Sequence of chain 1.B:
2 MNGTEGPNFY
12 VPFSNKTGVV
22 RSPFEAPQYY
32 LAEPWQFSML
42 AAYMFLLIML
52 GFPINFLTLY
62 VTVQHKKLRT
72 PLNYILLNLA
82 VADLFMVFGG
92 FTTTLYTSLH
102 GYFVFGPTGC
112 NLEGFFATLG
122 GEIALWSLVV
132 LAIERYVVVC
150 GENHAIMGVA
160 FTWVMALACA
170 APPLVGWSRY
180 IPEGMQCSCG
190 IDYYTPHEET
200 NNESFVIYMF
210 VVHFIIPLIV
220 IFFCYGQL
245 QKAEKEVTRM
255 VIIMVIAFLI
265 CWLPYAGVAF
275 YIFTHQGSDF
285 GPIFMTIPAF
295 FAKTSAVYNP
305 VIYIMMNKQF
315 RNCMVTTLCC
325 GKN

A small-molecule ligand and the protein it binds are described below.
Small molecule (SMILES): CC(=O)N[C@H]1[C@H](O[C@H]2[C@H](O)[C@@H](NC(C)=O)CO[C@@H]2CO)O[C@H](CO)[C@@H](O)[C@@H]1O

Binding-site contacts:
Ligand atom C1 contacts residue ASP283 of chain 1.B at 4.0 Å.
Ligand atom C1 contacts residue ASN3 of chain 1.B at 1.4 Å.
Ligand atom O5 contacts residue GLY281 of chain 1.B at 3.8 Å.
Ligand atom O6 contacts residue SER282 of chain 1.B at 3.1 Å.
Ligand atom C7 contacts residue ASN3 of chain 1.B at 3.4 Å.
Ligand atom C2 contacts residue GLY281 of chain 1.B at 3.5 Å.
Ligand atom C4 contacts residue ASN3 of chain 1.B at 4.3 Å.
Ligand atom O6 contacts residue ASP283 of chain 1.B at 3.1 Å (salt-bridge).
Ligand atom C8 contacts residue ASN3 of chain 1.B at 3.1 Å.
Ligand atom C6 contacts residue SER282 of chain 1.B at 4.3 Å.
Ligand atom C5 contacts residue SER282 of chain 1.B at 4.2 Å.
Ligand atom N2 contacts residue GLY281 of chain 1.B at 4.0 Å.
Ligand atom O5 contacts residue ASN3 of chain 1.B at 2.4 Å (h-bond).
Ligand atom C3 contacts residue ASN3 of chain 1.B at 3.8 Å.
Ligand atom C8 contacts residue MET2 of chain 1.B at 3.7 Å (hydrophobic).
Ligand atom N2 contacts residue ACE1 of chain 1.B at 4.5 Å.
Ligand atom C1 contacts residue GLY281 of chain 1.B at 3.4 Å.
Ligand atom O5 contacts residue ASP283 of chain 1.B at 2.9 Å (salt-bridge).
Ligand atom C2 contacts residue ASN3 of chain 1.B at 2.4 Å.
Ligand atom C7 contacts residue GLY281 of chain 1.B at 3.8 Å.
Ligand atom C2 contacts residue SER282 of chain 1.B at 4.2 Å.
Ligand atom O5 contacts residue SER282 of chain 1.B at 3.2 Å.
Ligand atom C1 contacts residue SER282 of chain 1.B at 4.0 Å.
Ligand atom C8 contacts residue GLY281 of chain 1.B at 3.1 Å.
Ligand atom C5 contacts residue ASP283 of chain 1.B at 3.8 Å.
Ligand atom C5 contacts residue ASN3 of chain 1.B at 3.6 Å.
Ligand atom C8 contacts residue ACE1 of chain 1.B at 4.3 Å.
Ligand atom C6 contacts residue ASP283 of chain 1.B at 3.4 Å.
Ligand atom N2 contacts residue ASN3 of chain 1.B at 2.9 Å (h-bond).